The protein below binds the small molecule below.
Small molecule (SMILES): N[C@@H](CCCC[NH3+])C(=O)O

Sequence of chain 3.A:
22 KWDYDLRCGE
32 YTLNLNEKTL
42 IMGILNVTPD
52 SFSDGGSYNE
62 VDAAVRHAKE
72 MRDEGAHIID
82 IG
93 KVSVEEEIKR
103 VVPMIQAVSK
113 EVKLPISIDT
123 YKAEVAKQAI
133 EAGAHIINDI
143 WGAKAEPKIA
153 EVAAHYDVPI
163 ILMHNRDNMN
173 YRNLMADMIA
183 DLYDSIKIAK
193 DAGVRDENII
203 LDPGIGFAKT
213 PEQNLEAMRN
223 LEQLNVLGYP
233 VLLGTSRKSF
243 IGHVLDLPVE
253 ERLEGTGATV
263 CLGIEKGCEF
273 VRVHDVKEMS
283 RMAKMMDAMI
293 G

Binding-site contacts:
Ligand atom NZ contacts residue ILE266 of chain 3.A at 4.2 Å.
Ligand atom CE contacts residue THR40 of chain 3.A at 3.3 Å.
Ligand atom CG contacts residue LYS39 of chain 3.A at 4.1 Å.
Ligand atom CB contacts residue ASN37 of chain 3.A at 3.9 Å.
Ligand atom CE contacts residue ASP289 of chain 3.A at 3.7 Å.
Ligand atom NZ contacts residue THR40 of chain 3.A at 2.8 Å (h-bond).
Ligand atom CG contacts residue GLU38 of chain 3.A at 4.3 Å.
Ligand atom CA contacts residue ASN37 of chain 3.A at 4.0 Å.
Ligand atom CD contacts residue LYS39 of chain 3.A at 3.5 Å.
Ligand atom CE contacts residue CYS270 of chain 3.A at 4.2 Å (hydrophobic).
Ligand atom CD contacts residue THR40 of chain 3.A at 3.5 Å.
Ligand atom O contacts residue ASN37 of chain 3.A at 4.5 Å.
Ligand atom N contacts residue ILE292 of chain 3.A at 3.7 Å.
Ligand atom C contacts residue ASN37 of chain 3.A at 3.5 Å.
Ligand atom O contacts residue GLU38 of chain 3.A at 3.6 Å.
Ligand atom NZ contacts residue GLU271 of chain 3.A at 4.2 Å.
Ligand atom CA contacts residue GLY293 of chain 3.A at 3.0 Å.
Ligand atom CB contacts residue GLU38 of chain 3.A at 4.4 Å.
Ligand atom O contacts residue GLY293 of chain 3.A at 2.9 Å (h-bond).
Ligand atom CA contacts residue ASP289 of chain 3.A at 4.2 Å.
Ligand atom CB contacts residue ASP289 of chain 3.A at 4.0 Å.
Ligand atom C contacts residue GLY293 of chain 3.A at 3.0 Å.
Ligand atom CE contacts residue ILE266 of chain 3.A at 4.5 Å (hydrophobic).
Ligand atom CG contacts residue ASN37 of chain 3.A at 3.1 Å.
Ligand atom NZ contacts residue ASP289 of chain 3.A at 4.3 Å.
Ligand atom CD contacts residue LEU36 of chain 3.A at 4.3 Å (hydrophobic).
Ligand atom O contacts residue ASP289 of chain 3.A at 4.1 Å.
Ligand atom N contacts residue GLY293 of chain 3.A at 2.4 Å (h-bond).
Ligand atom N contacts residue ASP289 of chain 3.A at 2.9 Å (salt-bridge).
Ligand atom CE contacts residue LYS39 of chain 3.A at 4.5 Å.
Ligand atom CE contacts residue ILE292 of chain 3.A at 4.3 Å (hydrophobic).
Ligand atom CB contacts residue GLY293 of chain 3.A at 4.4 Å.
Ligand atom CB contacts residue LYS39 of chain 3.A at 4.4 Å.
Ligand atom NZ contacts residue CYS270 of chain 3.A at 2.8 Å (h-bond).
Ligand atom CD contacts residue ASP289 of chain 3.A at 4.2 Å.
Ligand atom C contacts residue GLU38 of chain 3.A at 3.7 Å.
Ligand atom CD contacts residue ASN37 of chain 3.A at 4.1 Å.